Sequence of chain 1.B:
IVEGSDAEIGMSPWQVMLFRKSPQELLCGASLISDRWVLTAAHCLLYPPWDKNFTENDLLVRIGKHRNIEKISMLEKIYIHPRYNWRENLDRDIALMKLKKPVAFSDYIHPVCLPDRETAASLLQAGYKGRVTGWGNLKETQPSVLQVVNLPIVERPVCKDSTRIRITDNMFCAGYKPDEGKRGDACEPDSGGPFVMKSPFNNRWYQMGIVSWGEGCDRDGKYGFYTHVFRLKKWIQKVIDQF

Binding-site contacts:
Ligand atom O7 contacts residue TRP92 of chain 1.B at 4.2 Å.
Ligand atom O7 contacts residue PRO48 of chain 1.B at 4.2 Å.
Ligand atom C8 contacts residue PRO48 of chain 1.B at 3.8 Å (hydrophobic).
Ligand atom O7 contacts residue LEU46 of chain 1.B at 3.8 Å.
Ligand atom C3 contacts residue ASN53 of chain 1.B at 3.7 Å.
Ligand atom C4 contacts residue ASN53 of chain 1.B at 4.0 Å.
Ligand atom C7 contacts residue LEU46 of chain 1.B at 4.0 Å (hydrophobic).
Ligand atom O5 contacts residue ASN53 of chain 1.B at 2.2 Å (h-bond).
Ligand atom C1 contacts residue ASN53 of chain 1.B at 1.7 Å.
Ligand atom C5 contacts residue ASN53 of chain 1.B at 3.6 Å.
Ligand atom C7 contacts residue PRO48 of chain 1.B at 4.3 Å (hydrophobic).
Ligand atom N2 contacts residue LEU46 of chain 1.B at 3.9 Å.
Ligand atom C2 contacts residue ASN53 of chain 1.B at 2.2 Å.
Ligand atom C7 contacts residue ASN53 of chain 1.B at 3.7 Å.
Ligand atom N2 contacts residue ASN53 of chain 1.B at 3.0 Å (h-bond).
Ligand atom C8 contacts residue ASN53 of chain 1.B at 3.5 Å.

This small molecule binds to this protein.
Small molecule (SMILES): CC(=O)N[C@@H]1[C@@H](O)[C@H](O)[C@@H](CO)O[C@H]1O